Sequence of chain 30.D:
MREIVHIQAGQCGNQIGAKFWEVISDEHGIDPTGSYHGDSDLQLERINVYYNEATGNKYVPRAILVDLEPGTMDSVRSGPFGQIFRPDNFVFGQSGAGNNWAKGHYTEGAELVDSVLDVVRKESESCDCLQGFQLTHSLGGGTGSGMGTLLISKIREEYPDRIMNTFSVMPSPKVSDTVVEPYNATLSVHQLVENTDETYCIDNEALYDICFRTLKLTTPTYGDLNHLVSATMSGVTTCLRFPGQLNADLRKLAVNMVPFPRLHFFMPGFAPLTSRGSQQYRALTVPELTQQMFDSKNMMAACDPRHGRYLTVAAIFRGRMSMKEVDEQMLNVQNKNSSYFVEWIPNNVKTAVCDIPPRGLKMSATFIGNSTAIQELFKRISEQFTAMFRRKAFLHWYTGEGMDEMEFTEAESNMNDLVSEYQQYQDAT

A protein and the small-molecule ligand that binds it are described below.
Small molecule (SMILES): CC(=O)O[C@H]1C(=O)[C@@]2(C)[C@H]([C@H](OC(=O)c3ccccc3)[C@]3(O)C[C@H](OC(=O)[C@H](O)[C@@H](NC(=O)c4ccccc4)c4ccccc4)C(C)=C1C3(C)C)[C@]1(OC(C)=O)CO[C@@H]1C[C@@H]2O

Binding-site contacts:
Ligand atom O13 contacts residue PRO358 of chain 30.D at 3.2 Å.
Ligand atom C15 contacts residue PRO272 of chain 30.D at 3.3 Å (hydrophobic).
Ligand atom C04 contacts residue HIS227 of chain 30.D at 3.5 Å.
Ligand atom C08 contacts residue HIS227 of chain 30.D at 3.1 Å.
Ligand atom C09 contacts residue HIS227 of chain 30.D at 3.6 Å.
Ligand atom C15 contacts residue LEU273 of chain 30.D at 3.7 Å (hydrophobic).
Ligand atom C19 contacts residue THR274 of chain 30.D at 3.2 Å.
Ligand atom C44 contacts residue LEU361 of chain 30.D at 3.1 Å (hydrophobic).
Ligand atom C33 contacts residue GLU22 of chain 30.D at 3.7 Å.
Ligand atom O05 contacts residue LEU361 of chain 30.D at 3.2 Å.
Ligand atom C07 contacts residue ASP224 of chain 30.D at 3.6 Å.
Ligand atom C28 contacts residue PRO358 of chain 30.D at 3.7 Å (hydrophobic).
Ligand atom C05 contacts residue HIS227 of chain 30.D at 2.9 Å.
Ligand atom C31 contacts residue HIS227 of chain 30.D at 3.6 Å.
Ligand atom C47 contacts residue ARG276 of chain 30.D at 3.5 Å.
Ligand atom C36 contacts residue HIS227 of chain 30.D at 3.4 Å.
Ligand atom O06 contacts residue THR274 of chain 30.D at 2.9 Å (h-bond).
Ligand atom C42 contacts residue GLU27 of chain 30.D at 3.4 Å.
Ligand atom O14 contacts residue HIS227 of chain 30.D at 2.3 Å (h-bond).
Ligand atom C40 contacts residue VAL23 of chain 30.D at 3.7 Å (hydrophobic).
Ligand atom C39 contacts residue ALA231 of chain 30.D at 3.7 Å (hydrophobic).
Ligand atom C14 contacts residue LEU215 of chain 30.D at 3.3 Å (hydrophobic).
Ligand atom C14 contacts residue THR274 of chain 30.D at 3.6 Å.
Ligand atom O13 contacts residue ARG359 of chain 30.D at 3.3 Å (salt-bridge).
Ligand atom C30 contacts residue HIS227 of chain 30.D at 3.2 Å.
Ligand atom O06 contacts residue PRO272 of chain 30.D at 3.7 Å.
Ligand atom C06 contacts residue HIS227 of chain 30.D at 2.2 Å.
Ligand atom C41 contacts residue VAL23 of chain 30.D at 2.8 Å (hydrophobic).
Ligand atom C07 contacts residue HIS227 of chain 30.D at 2.4 Å.
Ligand atom O06 contacts residue LEU215 of chain 30.D at 3.5 Å.
Ligand atom O07 contacts residue THR274 of chain 30.D at 3.7 Å.
Ligand atom O12 contacts residue GLY360 of chain 30.D at 3.8 Å.
Ligand atom C16 contacts residue THR274 of chain 30.D at 3.6 Å.
Ligand atom C15 contacts residue THR274 of chain 30.D at 3.8 Å.
Ligand atom C41 contacts residue GLU27 of chain 30.D at 3.3 Å.
Ligand atom O10 contacts residue GLY360 of chain 30.D at 3.8 Å.
Ligand atom O01 contacts residue ARG276 of chain 30.D at 3.7 Å.
Ligand atom C16 contacts residue PRO272 of chain 30.D at 3.8 Å (hydrophobic).
Ligand atom C42 contacts residue VAL23 of chain 30.D at 3.2 Å (hydrophobic).
Ligand atom O06 contacts residue LEU273 of chain 30.D at 3.0 Å.